Sequence of chain 1.A:
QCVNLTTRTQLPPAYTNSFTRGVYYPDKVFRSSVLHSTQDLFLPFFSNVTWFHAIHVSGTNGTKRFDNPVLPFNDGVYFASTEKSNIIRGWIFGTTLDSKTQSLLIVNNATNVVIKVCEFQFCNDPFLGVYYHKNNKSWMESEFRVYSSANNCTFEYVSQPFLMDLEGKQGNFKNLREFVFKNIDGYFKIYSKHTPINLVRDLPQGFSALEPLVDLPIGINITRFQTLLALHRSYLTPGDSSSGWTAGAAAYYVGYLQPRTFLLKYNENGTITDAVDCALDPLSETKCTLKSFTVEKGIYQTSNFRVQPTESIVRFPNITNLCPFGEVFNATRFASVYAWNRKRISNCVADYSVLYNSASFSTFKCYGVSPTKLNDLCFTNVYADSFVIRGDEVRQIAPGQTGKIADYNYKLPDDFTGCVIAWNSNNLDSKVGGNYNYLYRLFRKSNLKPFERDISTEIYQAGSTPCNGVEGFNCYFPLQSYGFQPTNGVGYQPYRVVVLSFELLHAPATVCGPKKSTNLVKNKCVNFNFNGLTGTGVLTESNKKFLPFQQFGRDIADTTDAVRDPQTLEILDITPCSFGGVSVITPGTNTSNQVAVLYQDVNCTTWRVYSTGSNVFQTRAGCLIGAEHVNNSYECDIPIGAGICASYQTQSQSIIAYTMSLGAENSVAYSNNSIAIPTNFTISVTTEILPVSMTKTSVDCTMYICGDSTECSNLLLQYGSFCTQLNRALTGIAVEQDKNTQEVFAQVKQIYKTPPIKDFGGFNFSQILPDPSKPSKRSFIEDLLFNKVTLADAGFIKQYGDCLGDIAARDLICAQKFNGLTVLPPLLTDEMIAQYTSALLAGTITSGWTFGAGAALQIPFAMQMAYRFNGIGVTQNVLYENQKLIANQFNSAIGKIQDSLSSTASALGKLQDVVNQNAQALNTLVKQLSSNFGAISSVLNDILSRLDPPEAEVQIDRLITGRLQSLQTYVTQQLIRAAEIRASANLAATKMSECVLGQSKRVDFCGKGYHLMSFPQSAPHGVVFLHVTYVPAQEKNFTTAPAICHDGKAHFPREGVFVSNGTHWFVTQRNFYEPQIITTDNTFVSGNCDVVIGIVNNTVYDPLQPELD

This small molecule binds to this protein.
Small molecule (SMILES): CC(=O)N[C@H]1[C@H](O[C@H]2[C@H](O)[C@@H](NC(C)=O)CO[C@@H]2CO)O[C@H](CO)[C@@H](O)[C@@H]1O

Binding-site contacts:
Ligand atom C7 contacts residue ALA123 of chain 1.A at 3.8 Å (hydrophobic).
Ligand atom C1 contacts residue ALA123 of chain 1.A at 3.9 Å (hydrophobic).
Ligand atom C8 contacts residue ALA123 of chain 1.A at 3.6 Å (hydrophobic).
Ligand atom O4 contacts residue ASN125 of chain 1.A at 4.2 Å.
Ligand atom C4 contacts residue ASN122 of chain 1.A at 4.4 Å.
Ligand atom C2 contacts residue ALA123 of chain 1.A at 4.0 Å (hydrophobic).
Ligand atom O7 contacts residue ASN125 of chain 1.A at 4.4 Å.
Ligand atom O6 contacts residue VAL127 of chain 1.A at 4.3 Å.
Ligand atom N2 contacts residue THR124 of chain 1.A at 4.2 Å.
Ligand atom O5 contacts residue VAL127 of chain 1.A at 3.8 Å.
Ligand atom C1 contacts residue ASN122 of chain 1.A at 1.5 Å.
Ligand atom C3 contacts residue THR124 of chain 1.A at 4.5 Å.
Ligand atom C7 contacts residue ASN122 of chain 1.A at 3.7 Å.
Ligand atom O5 contacts residue ASN125 of chain 1.A at 4.4 Å.
Ligand atom N2 contacts residue ALA123 of chain 1.A at 3.0 Å (h-bond).
Ligand atom C8 contacts residue GLU154 of chain 1.A at 4.2 Å.
Ligand atom C6 contacts residue VAL171 of chain 1.A at 4.1 Å (hydrophobic).
Ligand atom C2 contacts residue ASN122 of chain 1.A at 2.5 Å.
Ligand atom O7 contacts residue ASN122 of chain 1.A at 4.3 Å.
Ligand atom O5 contacts residue ASN122 of chain 1.A at 2.5 Å (h-bond).
Ligand atom C8 contacts residue ASN125 of chain 1.A at 4.0 Å.
Ligand atom C6 contacts residue VAL127 of chain 1.A at 3.8 Å (hydrophobic).
Ligand atom C5 contacts residue ASN125 of chain 1.A at 3.8 Å.
Ligand atom C3 contacts residue ASN125 of chain 1.A at 3.8 Å.
Ligand atom C5 contacts residue ASN122 of chain 1.A at 3.8 Å.
Ligand atom C3 contacts residue ASN122 of chain 1.A at 3.9 Å.
Ligand atom C1 contacts residue ASN125 of chain 1.A at 4.1 Å.
Ligand atom N2 contacts residue ASN122 of chain 1.A at 2.8 Å (h-bond).
Ligand atom C2 contacts residue ASN125 of chain 1.A at 4.5 Å.
Ligand atom C5 contacts residue VAL127 of chain 1.A at 4.2 Å (hydrophobic).
Ligand atom C8 contacts residue VAL171 of chain 1.A at 3.5 Å (hydrophobic).
Ligand atom C4 contacts residue ASN125 of chain 1.A at 4.2 Å.